A protein and the small-molecule ligand that binds it are described below.
Small molecule (SMILES): CC(=O)N[C@H]1[C@H](O[C@H]2[C@H](O)[C@@H](NC(C)=O)CO[C@@H]2CO)O[C@H](CO)[C@@H](O)[C@@H]1O

Binding-site contacts:
Ligand atom O6 contacts residue MET112 of chain 1.C at 3.5 Å (h-bond).
Ligand atom C6 contacts residue ARG140 of chain 1.C at 4.4 Å.
Ligand atom C2 contacts residue ASN103 of chain 1.C at 2.4 Å.
Ligand atom C8 contacts residue ASP110 of chain 1.C at 3.4 Å.
Ligand atom C8 contacts residue ARG113 of chain 1.C at 3.7 Å.
Ligand atom O5 contacts residue ASN103 of chain 1.C at 2.4 Å (h-bond).
Ligand atom C6 contacts residue ARG113 of chain 1.C at 4.5 Å.
Ligand atom C5 contacts residue ARG140 of chain 1.C at 4.5 Å.
Ligand atom O7 contacts residue ASN103 of chain 1.C at 3.2 Å (h-bond).
Ligand atom C7 contacts residue ASN103 of chain 1.C at 3.2 Å.
Ligand atom O6 contacts residue ASP110 of chain 1.C at 3.5 Å (salt-bridge).
Ligand atom O7 contacts residue ILE108 of chain 1.C at 3.9 Å.
Ligand atom C8 contacts residue ASN103 of chain 1.C at 4.1 Å.
Ligand atom C5 contacts residue ASN103 of chain 1.C at 3.6 Å.
Ligand atom C8 contacts residue MET112 of chain 1.C at 4.3 Å (hydrophobic).
Ligand atom C6 contacts residue MET112 of chain 1.C at 4.4 Å (hydrophobic).
Ligand atom C8 contacts residue ASP111 of chain 1.C at 4.0 Å.
Ligand atom C4 contacts residue ASN103 of chain 1.C at 4.2 Å.
Ligand atom O6 contacts residue ARG113 of chain 1.C at 4.4 Å.
Ligand atom N2 contacts residue ASP110 of chain 1.C at 3.4 Å (salt-bridge).
Ligand atom N2 contacts residue ASN103 of chain 1.C at 2.9 Å (h-bond).
Ligand atom C3 contacts residue ASN103 of chain 1.C at 3.8 Å.
Ligand atom C7 contacts residue ASP110 of chain 1.C at 3.9 Å.
Ligand atom C1 contacts residue ILE108 of chain 1.C at 4.4 Å (hydrophobic).
Ligand atom C1 contacts residue ASN103 of chain 1.C at 1.4 Å.
Ligand atom O5 contacts residue ILE108 of chain 1.C at 4.3 Å.

Sequence of chain 1.C:
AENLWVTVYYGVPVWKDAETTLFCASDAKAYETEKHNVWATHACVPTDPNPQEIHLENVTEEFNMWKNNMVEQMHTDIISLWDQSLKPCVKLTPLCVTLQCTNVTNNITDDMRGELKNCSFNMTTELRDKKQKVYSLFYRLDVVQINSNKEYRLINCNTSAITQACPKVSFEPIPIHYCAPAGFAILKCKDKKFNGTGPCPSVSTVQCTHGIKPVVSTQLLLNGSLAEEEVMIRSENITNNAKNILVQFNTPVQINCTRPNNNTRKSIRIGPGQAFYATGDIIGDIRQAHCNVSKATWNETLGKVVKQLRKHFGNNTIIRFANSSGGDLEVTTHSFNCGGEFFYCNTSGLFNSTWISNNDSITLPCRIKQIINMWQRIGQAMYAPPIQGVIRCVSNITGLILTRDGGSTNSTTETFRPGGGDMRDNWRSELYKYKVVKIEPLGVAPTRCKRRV